The small molecule below binds the protein below.
Small molecule (SMILES): O=C(NCCCN(CCCCN(CCCNC(=O)c1cccc(=O)n1O)C(=O)c1cccc(=O)n1O)C(=O)c1cccc(=O)n1O)c1cccc(=O)n1O

Binding-site contacts:
Ligand atom C26 contacts residue ZCM1 of chain 1.O at 3.5 Å.
Ligand atom O53 contacts residue TRP81 of chain 1.C at 3.5 Å (h-bond).
Ligand atom O9 contacts residue ZCM1 of chain 1.O at 2.7 Å.
Ligand atom O51 contacts residue LYS127 of chain 1.C at 3.3 Å (salt-bridge).
Ligand atom O50 contacts residue ZCM1 of chain 1.O at 2.6 Å.
Ligand atom C43 contacts residue LYS127 of chain 1.C at 3.6 Å.
Ligand atom O10 contacts residue LYS136 of chain 1.C at 3.4 Å (salt-bridge).
Ligand atom N35 contacts residue ZCM1 of chain 1.O at 3.3 Å.
Ligand atom C38 contacts residue SER70 of chain 1.C at 3.5 Å.
Ligand atom N3 contacts residue ZCM1 of chain 1.O at 3.1 Å.
Ligand atom C44 contacts residue ZCM1 of chain 1.O at 3.4 Å.
Ligand atom N45 contacts residue TRP81 of chain 1.C at 3.3 Å.
Ligand atom C40 contacts residue TRP81 of chain 1.C at 3.3 Å (hydrophobic).
Ligand atom C36 contacts residue LYS136 of chain 1.C at 3.3 Å.
Ligand atom C33 contacts residue TRP81 of chain 1.C at 3.5 Å (hydrophobic).
Ligand atom O50 contacts residue TRP81 of chain 1.C at 3.5 Å.
Ligand atom O9 contacts residue TYR108 of chain 1.C at 2.9 Å (h-bond).
Ligand atom C37 contacts residue SO41 of chain 1.R at 3.2 Å.
Ligand atom C42 contacts residue TRP81 of chain 1.C at 3.6 Å (hydrophobic).
Ligand atom C44 contacts residue TRP81 of chain 1.C at 3.4 Å (hydrophobic).
Ligand atom C4 contacts residue ZCM1 of chain 1.O at 3.2 Å.
Ligand atom C42 contacts residue TYR102 of chain 1.C at 3.4 Å (hydrophobic).
Ligand atom C41 contacts residue TRP81 of chain 1.C at 3.3 Å (hydrophobic).
Ligand atom C44 contacts residue LYS127 of chain 1.C at 3.6 Å.
Ligand atom O49 contacts residue LYS127 of chain 1.C at 3.0 Å.
Ligand atom O49 contacts residue ZCM1 of chain 1.O at 2.9 Å.
Ligand atom O46 contacts residue ZCM1 of chain 1.O at 2.6 Å.
Ligand atom O47 contacts residue TRP81 of chain 1.C at 3.6 Å.
Ligand atom O10 contacts residue ZCM1 of chain 1.O at 2.3 Å.
Ligand atom O47 contacts residue ZCM1 of chain 1.O at 2.5 Å.
Ligand atom C36 contacts residue ZCM1 of chain 1.O at 3.2 Å.
Ligand atom O51 contacts residue ZCM1 of chain 1.O at 2.6 Å.
Ligand atom C38 contacts residue TYR54 of chain 1.C at 3.6 Å (hydrophobic).
Ligand atom C12 contacts residue ILE43 of chain 1.C at 3.2 Å (hydrophobic).
Ligand atom O48 contacts residue ZCM1 of chain 1.O at 2.2 Å.
Ligand atom C38 contacts residue SO41 of chain 1.R at 3.4 Å.
Ligand atom N45 contacts residue ZCM1 of chain 1.O at 3.4 Å.
Ligand atom C37 contacts residue TRP81 of chain 1.C at 3.5 Å (hydrophobic).
Ligand atom N27 contacts residue ZCM1 of chain 1.O at 3.2 Å.
Ligand atom O47 contacts residue LYS136 of chain 1.C at 3.0 Å (salt-bridge).

Sequence of chain 1.C:
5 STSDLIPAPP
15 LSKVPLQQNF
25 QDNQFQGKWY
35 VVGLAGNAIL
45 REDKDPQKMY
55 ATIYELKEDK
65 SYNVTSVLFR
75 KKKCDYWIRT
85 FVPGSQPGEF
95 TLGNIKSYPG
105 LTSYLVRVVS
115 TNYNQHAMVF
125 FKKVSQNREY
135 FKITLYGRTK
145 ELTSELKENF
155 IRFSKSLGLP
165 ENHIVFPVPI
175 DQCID